The small molecule below binds the protein below.
Small molecule (SMILES): CC[C@H]1NC(=O)[C@H](C)NC(=O)[C@@H]2CSCc3cc(cc(c3C)CSC[C@@H](C(=O)N[C@@H](CC(C)C)C(=O)N[C@@H](CC(C)C)C(=O)N[C@@H](CCCCN)C(N)=O)NC1=O)C(=O)N[C@H](C)C(=O)N[C@H](C)C(=O)N[C@@H](CC(C)C)C(=O)N[C@@H](C)C(=O)N[C@H](CCCCN)C(=O)N2

Binding-site contacts:
Ligand atom CE contacts residue ZDC1 of chain 1.P at 2.4 Å.
Ligand atom CG contacts residue SER23 of chain 1.D at 4.1 Å.
Ligand atom CB contacts residue SER23 of chain 1.D at 3.7 Å.
Ligand atom CD contacts residue GLY24 of chain 1.D at 3.7 Å.
Ligand atom NZ contacts residue ZDC1 of chain 1.P at 3.7 Å.
Ligand atom O contacts residue SER23 of chain 1.D at 4.0 Å.
Ligand atom N contacts residue SER23 of chain 1.D at 4.1 Å.
Ligand atom CD contacts residue ZDC1 of chain 1.P at 3.4 Å.
Ligand atom O contacts residue SER23 of chain 1.D at 4.4 Å.
Ligand atom CB contacts residue SER23 of chain 1.D at 3.8 Å.
Ligand atom NZ contacts residue SER23 of chain 1.D at 4.5 Å.
Ligand atom O contacts residue ASN70 of chain 1.D at 4.4 Å.
Ligand atom CG contacts residue ZDC1 of chain 1.P at 3.5 Å.
Ligand atom CD contacts residue SER23 of chain 1.D at 4.0 Å.
Ligand atom CA contacts residue SER23 of chain 1.D at 3.9 Å.
Ligand atom CB contacts residue ZDC1 of chain 1.P at 3.9 Å.
Ligand atom CB contacts residue GLY24 of chain 1.D at 4.0 Å.
Ligand atom CE contacts residue SER23 of chain 1.D at 4.4 Å.
Ligand atom C contacts residue SER23 of chain 1.D at 3.9 Å.
Ligand atom NZ contacts residue ZDC1 of chain 1.P at 1.2 Å.

Sequence of chain 1.D:
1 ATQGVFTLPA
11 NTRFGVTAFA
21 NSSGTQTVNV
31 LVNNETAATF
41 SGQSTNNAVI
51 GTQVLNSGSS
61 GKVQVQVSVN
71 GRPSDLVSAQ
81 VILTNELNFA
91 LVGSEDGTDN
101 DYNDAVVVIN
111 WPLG